Sequence of chain 1.B:
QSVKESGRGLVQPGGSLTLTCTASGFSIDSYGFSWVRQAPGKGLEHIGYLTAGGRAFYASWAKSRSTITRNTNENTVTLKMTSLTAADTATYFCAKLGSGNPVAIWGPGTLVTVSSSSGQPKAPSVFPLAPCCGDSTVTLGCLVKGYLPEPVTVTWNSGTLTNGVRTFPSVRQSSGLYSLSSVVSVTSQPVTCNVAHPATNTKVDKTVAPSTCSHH

The protein below binds the small molecule below.
Small molecule (SMILES): C[C@H](N)C(=O)NCC=O.C[C@H](NC(=O)CNC(=O)[C@H](C)NC(=O)[C@@H](N)Cn1cc(P(=O)(O)O)nn1)C(=O)NCC=O

Sequence of chain 1.A:
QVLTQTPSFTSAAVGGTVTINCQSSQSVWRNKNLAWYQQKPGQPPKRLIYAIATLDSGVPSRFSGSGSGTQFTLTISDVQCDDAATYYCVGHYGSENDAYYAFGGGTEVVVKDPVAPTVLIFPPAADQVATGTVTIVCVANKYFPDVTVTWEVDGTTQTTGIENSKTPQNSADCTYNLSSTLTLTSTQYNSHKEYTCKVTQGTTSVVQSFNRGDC

Binding-site contacts:
Ligand atom N contacts residue SER95 of chain 1.A at 2.9 Å (h-bond).
Ligand atom O contacts residue TRP29 of chain 1.A at 3.5 Å.
Ligand atom O3 contacts residue TYR101 of chain 1.A at 2.8 Å (h-bond).
Ligand atom C contacts residue TRP29 of chain 1.A at 3.4 Å (hydrophobic).
Ligand atom O1 contacts residue GLY100 of chain 1.B at 3.1 Å (h-bond).
Ligand atom P contacts residue GLY98 of chain 1.B at 3.5 Å.
Ligand atom N contacts residue HIS92 of chain 1.A at 3.1 Å (h-bond).
Ligand atom O4 contacts residue GLY98 of chain 1.B at 2.9 Å (h-bond).
Ligand atom CD2 contacts residue TYR101 of chain 1.A at 3.4 Å (hydrophobic).
Ligand atom NG contacts residue TYR49 of chain 1.B at 3.3 Å (h-bond).
Ligand atom O1 contacts residue ASN101 of chain 1.B at 2.7 Å (h-bond).
Ligand atom CB contacts residue ASP98 of chain 1.A at 3.2 Å.
Ligand atom O contacts residue ASN101 of chain 1.B at 3.6 Å (h-bond).
Ligand atom O contacts residue ARG30 of chain 1.A at 3.3 Å.
Ligand atom O1 contacts residue GLY98 of chain 1.B at 3.2 Å.
Ligand atom O contacts residue TRP29 of chain 1.A at 2.8 Å (h-bond).
Ligand atom N contacts residue GLU96 of chain 1.A at 3.5 Å (salt-bridge).
Ligand atom P contacts residue SER99 of chain 1.B at 3.5 Å.
Ligand atom CD2 contacts residue TYR49 of chain 1.B at 3.5 Å (hydrophobic).
Ligand atom NE1 contacts residue ASN101 of chain 1.B at 3.6 Å (h-bond).
Ligand atom CA contacts residue GLU96 of chain 1.A at 3.1 Å.
Ligand atom O3 contacts residue SER99 of chain 1.B at 2.6 Å (h-bond).
Ligand atom O1 contacts residue SER99 of chain 1.B at 3.2 Å (h-bond).
Ligand atom C contacts residue TRP29 of chain 1.A at 3.6 Å (hydrophobic).
Ligand atom O contacts residue ASN33 of chain 1.A at 2.9 Å (h-bond).
Ligand atom O4 contacts residue LYS96 of chain 1.B at 2.7 Å (salt-bridge).
Ligand atom N contacts residue TRP29 of chain 1.A at 3.5 Å (h-bond).
Ligand atom CD2 contacts residue HIS92 of chain 1.A at 3.6 Å.
Ligand atom N contacts residue ASP98 of chain 1.A at 3.5 Å (salt-bridge).
Ligand atom O contacts residue ARG55 of chain 1.B at 3.6 Å (salt-bridge).
Ligand atom CA contacts residue TRP29 of chain 1.A at 3.6 Å (hydrophobic).
Ligand atom C contacts residue GLU96 of chain 1.A at 3.3 Å.
Ligand atom P contacts residue TYR101 of chain 1.A at 3.6 Å.
Ligand atom CA contacts residue HIS92 of chain 1.A at 3.6 Å.
Ligand atom CA contacts residue SER95 of chain 1.A at 3.5 Å.
Ligand atom O3 contacts residue GLY98 of chain 1.B at 3.5 Å (h-bond).
Ligand atom N contacts residue GLU96 of chain 1.A at 2.6 Å (salt-bridge).
Ligand atom CB contacts residue HIS92 of chain 1.A at 3.4 Å.
Ligand atom O contacts residue TRP29 of chain 1.A at 3.4 Å.
Ligand atom CB contacts residue SER95 of chain 1.A at 3.2 Å.